The small molecule below binds the protein below.
Small molecule (SMILES): O=C(O)[C@@H]1CCCN1

Binding-site contacts:
Ligand atom CB contacts residue TYR135 of chain 1.A at 4.3 Å (hydrophobic).
Ligand atom CD contacts residue TYR135 of chain 1.A at 3.4 Å (hydrophobic).
Ligand atom OXT contacts residue ALA1 of chain 1.C at 3.1 Å.
Ligand atom CB contacts residue ALA1 of chain 1.C at 3.6 Å (hydrophobic).
Ligand atom CG contacts residue ALA1 of chain 1.C at 3.6 Å (hydrophobic).
Ligand atom CG contacts residue LYS60 of chain 1.A at 4.3 Å.
Ligand atom CA contacts residue TYR135 of chain 1.A at 3.8 Å (hydrophobic).
Ligand atom CB contacts residue ILE66 of chain 1.A at 4.4 Å (hydrophobic).
Ligand atom CG contacts residue TYR135 of chain 1.A at 3.8 Å (hydrophobic).
Ligand atom CD contacts residue ALA1 of chain 1.C at 2.4 Å (hydrophobic).
Ligand atom C contacts residue LYS60 of chain 1.A at 3.3 Å.
Ligand atom N contacts residue LYS60 of chain 1.A at 4.1 Å.
Ligand atom OXT contacts residue LYS60 of chain 1.A at 2.4 Å (salt-bridge).
Ligand atom N contacts residue GLN68 of chain 1.A at 4.0 Å.
Ligand atom CA contacts residue LYS60 of chain 1.A at 3.8 Å.
Ligand atom OXT contacts residue GLN68 of chain 1.A at 4.5 Å.
Ligand atom C contacts residue ALA1 of chain 1.C at 3.0 Å (hydrophobic).
Ligand atom O contacts residue LYS60 of chain 1.A at 4.4 Å.
Ligand atom CD contacts residue ILE66 of chain 1.A at 4.4 Å (hydrophobic).
Ligand atom CA contacts residue ALA1 of chain 1.C at 2.6 Å (hydrophobic).
Ligand atom O contacts residue ALA1 of chain 1.C at 3.5 Å.
Ligand atom CD contacts residue GLN68 of chain 1.A at 3.9 Å.
Ligand atom CD contacts residue PHE122 of chain 1.A at 4.4 Å (hydrophobic).
Ligand atom N contacts residue TYR135 of chain 1.A at 3.6 Å.
Ligand atom N contacts residue SER107 of chain 1.A at 4.3 Å.
Ligand atom CG contacts residue ILE66 of chain 1.A at 3.8 Å (hydrophobic).
Ligand atom N contacts residue ALA1 of chain 1.C at 1.4 Å.
Ligand atom CB contacts residue LYS60 of chain 1.A at 3.4 Å.
Ligand atom CG contacts residue GLN68 of chain 1.A at 4.4 Å.

Sequence of chain 1.A:
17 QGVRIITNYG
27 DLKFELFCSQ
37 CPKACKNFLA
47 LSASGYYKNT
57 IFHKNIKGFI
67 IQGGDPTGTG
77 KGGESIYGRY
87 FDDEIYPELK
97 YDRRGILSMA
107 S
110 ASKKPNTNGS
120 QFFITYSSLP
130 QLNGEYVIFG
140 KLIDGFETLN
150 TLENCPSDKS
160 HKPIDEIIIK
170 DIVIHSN